Sequence of chain 1.A:
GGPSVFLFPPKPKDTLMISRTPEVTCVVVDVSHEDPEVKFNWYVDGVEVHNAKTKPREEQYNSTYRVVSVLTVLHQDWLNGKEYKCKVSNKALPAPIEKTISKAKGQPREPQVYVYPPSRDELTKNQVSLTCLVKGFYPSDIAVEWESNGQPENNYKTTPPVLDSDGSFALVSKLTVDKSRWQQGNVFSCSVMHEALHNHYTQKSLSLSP

This protein binds this small molecule.
Small molecule (SMILES): CC(=O)N[C@H]1[C@H](O[C@H]2[C@H](O)[C@@H](NC(C)=O)CO[C@@H]2CO[C@@H]2O[C@@H](C)[C@@H](O)[C@@H](O)[C@@H]2O)O[C@H](CO)[C@@H](O[C@@H]2O[C@H](CO[C@H]3O[C@H](CO)[C@@H](O)[C@H](O)[C@@H]3O[C@@H]3O[C@H](CO)[C@@H](O[C@@H]4O[C@H](CO)[C@H](O)[C@H](O)[C@H]4O)[C@H](O)[C@H]3NC(C)=O)[C@@H](O)[C@H](O[C@H]3O[C@H](CO)[C@@H](O)[C@H](O)[C@@H]3O[C@@H]3O[C@H](CO)[C@@H](O)[C@H](O)[C@H]3NC(C)=O)[C@@H]2O)[C@@H]1O

Binding-site contacts:
Ligand atom N2 contacts residue EDO1 of chain 1.G at 2.6 Å.
Ligand atom C8 contacts residue ARG80 of chain 1.A at 3.2 Å.
Ligand atom C2 contacts residue ASN76 of chain 1.A at 2.3 Å.
Ligand atom C6 contacts residue PHE22 of chain 1.A at 3.6 Å (hydrophobic).
Ligand atom C5 contacts residue LYS25 of chain 1.A at 2.9 Å.
Ligand atom N2 contacts residue ASP44 of chain 1.A at 2.7 Å (salt-bridge).
Ligand atom O3 contacts residue GLU37 of chain 1.A at 3.0 Å (salt-bridge).
Ligand atom O3 contacts residue LYS25 of chain 1.A at 3.1 Å.
Ligand atom C7 contacts residue ASP44 of chain 1.A at 3.6 Å.
Ligand atom C3 contacts residue EDO1 of chain 1.G at 3.2 Å.
Ligand atom C2 contacts residue PRO23 of chain 1.A at 3.4 Å (hydrophobic).
Ligand atom O4 contacts residue LYS25 of chain 1.A at 1.4 Å (salt-bridge).
Ligand atom O2 contacts residue PRO23 of chain 1.A at 2.8 Å (h-bond).
Ligand atom C2 contacts residue ASP44 of chain 1.A at 3.5 Å.
Ligand atom C1 contacts residue LYS25 of chain 1.A at 3.1 Å.
Ligand atom C6 contacts residue LYS25 of chain 1.A at 3.4 Å.
Ligand atom C2 contacts residue PHE20 of chain 1.A at 3.6 Å (hydrophobic).
Ligand atom C6 contacts residue ASN76 of chain 1.A at 3.6 Å.
Ligand atom O4 contacts residue EDO1 of chain 1.G at 3.4 Å (h-bond).
Ligand atom C7 contacts residue EDO1 of chain 1.G at 3.5 Å.
Ligand atom C2 contacts residue LYS25 of chain 1.A at 3.0 Å.
Ligand atom O5 contacts residue LYS25 of chain 1.A at 2.5 Å (salt-bridge).
Ligand atom N2 contacts residue ASN76 of chain 1.A at 2.9 Å (h-bond).
Ligand atom O7 contacts residue ASN76 of chain 1.A at 3.2 Å (h-bond).
Ligand atom O5 contacts residue PHE20 of chain 1.A at 3.6 Å.
Ligand atom C3 contacts residue ASP44 of chain 1.A at 3.6 Å.
Ligand atom O2 contacts residue PHE22 of chain 1.A at 3.6 Å (h-bond).
Ligand atom C4 contacts residue LYS25 of chain 1.A at 2.6 Å.
Ligand atom C3 contacts residue THR39 of chain 1.A at 3.6 Å.
Ligand atom O5 contacts residue ASN76 of chain 1.A at 2.3 Å (h-bond).
Ligand atom C1 contacts residue THR78 of chain 1.A at 3.5 Å.
Ligand atom C3 contacts residue LYS25 of chain 1.A at 3.3 Å.
Ligand atom O3 contacts residue EDO1 of chain 1.G at 3.5 Å (h-bond).
Ligand atom C1 contacts residue ASN76 of chain 1.A at 1.4 Å.
Ligand atom C2 contacts residue EDO1 of chain 1.G at 3.4 Å.
Ligand atom C8 contacts residue VAL43 of chain 1.A at 3.5 Å (hydrophobic).
Ligand atom C7 contacts residue ASN76 of chain 1.A at 3.2 Å.
Ligand atom O4 contacts residue LYS25 of chain 1.A at 3.4 Å (salt-bridge).
Ligand atom O2 contacts residue THR39 of chain 1.A at 3.0 Å (h-bond).
Ligand atom O2 contacts residue GLU37 of chain 1.A at 3.5 Å (salt-bridge).